This small molecule binds to this protein.
Small molecule (SMILES): Nc1ncnc2c1ncn2[C@@H]1O[C@@H]2CO[P](=O)(O)O[C@H]3[C@@H](O)[C@H](n4cnc5c(N)ncnc54)O[C@@H]3CO[P](=O)(O)O[C@H]2[C@H]1O

Sequence of chain 1.A:
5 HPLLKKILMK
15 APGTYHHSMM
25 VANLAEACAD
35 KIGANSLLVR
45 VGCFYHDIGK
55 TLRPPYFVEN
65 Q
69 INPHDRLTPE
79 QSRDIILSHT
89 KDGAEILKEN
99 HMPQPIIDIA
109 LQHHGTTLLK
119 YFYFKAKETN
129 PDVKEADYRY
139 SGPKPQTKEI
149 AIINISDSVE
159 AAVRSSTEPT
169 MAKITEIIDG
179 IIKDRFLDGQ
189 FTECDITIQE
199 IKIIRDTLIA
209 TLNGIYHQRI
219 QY

Binding-site contacts:
Ligand atom O2P contacts residue LYS54 of chain 1.A at 3.0 Å (salt-bridge).
Ligand atom C21 contacts residue VAL62 of chain 1.A at 3.6 Å (hydrophobic).
Ligand atom O1P contacts residue HIS87 of chain 1.A at 3.2 Å (h-bond).
Ligand atom O1P contacts residue FE1 of chain 1.C at 2.1 Å.
Ligand atom C2'1 contacts residue GLU63 of chain 1.A at 3.7 Å.
Ligand atom C5 contacts residue ALA160 of chain 1.A at 3.6 Å (hydrophobic).
Ligand atom O2P contacts residue FE1 of chain 1.D at 2.2 Å.
Ligand atom N31 contacts residue VAL62 of chain 1.A at 3.2 Å (h-bond).
Ligand atom N1 contacts residue ALA160 of chain 1.A at 3.5 Å.
Ligand atom O2'1 contacts residue PHE61 of chain 1.A at 3.4 Å.
Ligand atom O3'1 contacts residue LYS54 of chain 1.A at 2.8 Å (salt-bridge).
Ligand atom P contacts residue LYS54 of chain 1.A at 3.0 Å.
Ligand atom O1P contacts residue FE1 of chain 1.D at 3.6 Å.
Ligand atom O2P contacts residue ASP51 of chain 1.A at 2.9 Å (salt-bridge).
Ligand atom C1' contacts residue SER156 of chain 1.A at 3.4 Å.
Ligand atom O1P1 contacts residue LEU117 of chain 1.A at 3.6 Å.
Ligand atom C5' contacts residue ASP155 of chain 1.A at 3.5 Å.
Ligand atom O5' contacts residue ASP155 of chain 1.A at 3.4 Å (salt-bridge).
Ligand atom O2'1 contacts residue LYS54 of chain 1.A at 3.0 Å (salt-bridge).
Ligand atom O2P1 contacts residue LEU117 of chain 1.A at 3.5 Å.
Ligand atom P contacts residue FE1 of chain 1.C at 3.4 Å.
Ligand atom O5' contacts residue HIS112 of chain 1.A at 3.2 Å.
Ligand atom C5'1 contacts residue TYR138 of chain 1.A at 3.2 Å (hydrophobic).
Ligand atom C6 contacts residue ALA160 of chain 1.A at 3.4 Å (hydrophobic).
Ligand atom O2P contacts residue HIS21 of chain 1.A at 2.9 Å (h-bond).
Ligand atom P contacts residue ASP51 of chain 1.A at 3.6 Å.
Ligand atom O2' contacts residue ARG183 of chain 1.A at 3.5 Å (salt-bridge).
Ligand atom O1P contacts residue HIS112 of chain 1.A at 3.2 Å (h-bond).
Ligand atom O2'1 contacts residue GLU63 of chain 1.A at 2.7 Å (salt-bridge).
Ligand atom P contacts residue FE1 of chain 1.D at 3.3 Å.
Ligand atom O1P contacts residue ASP51 of chain 1.A at 3.3 Å (salt-bridge).
Ligand atom N61 contacts residue PHE120 of chain 1.A at 3.6 Å.
Ligand atom O1P contacts residue LYS54 of chain 1.A at 3.0 Å (salt-bridge).
Ligand atom O4'1 contacts residue ILE84 of chain 1.A at 3.5 Å.
Ligand atom O3' contacts residue HIS112 of chain 1.A at 3.4 Å.
Ligand atom C21 contacts residue HIS72 of chain 1.A at 3.6 Å.
Ligand atom O4' contacts residue SER156 of chain 1.A at 3.3 Å.
Ligand atom O2P contacts residue ASP155 of chain 1.A at 3.3 Å (salt-bridge).
Ligand atom O2P1 contacts residue TYR138 of chain 1.A at 2.7 Å (h-bond).
Ligand atom O2' contacts residue SER156 of chain 1.A at 3.5 Å (h-bond).